Sequence of chain 1.C:
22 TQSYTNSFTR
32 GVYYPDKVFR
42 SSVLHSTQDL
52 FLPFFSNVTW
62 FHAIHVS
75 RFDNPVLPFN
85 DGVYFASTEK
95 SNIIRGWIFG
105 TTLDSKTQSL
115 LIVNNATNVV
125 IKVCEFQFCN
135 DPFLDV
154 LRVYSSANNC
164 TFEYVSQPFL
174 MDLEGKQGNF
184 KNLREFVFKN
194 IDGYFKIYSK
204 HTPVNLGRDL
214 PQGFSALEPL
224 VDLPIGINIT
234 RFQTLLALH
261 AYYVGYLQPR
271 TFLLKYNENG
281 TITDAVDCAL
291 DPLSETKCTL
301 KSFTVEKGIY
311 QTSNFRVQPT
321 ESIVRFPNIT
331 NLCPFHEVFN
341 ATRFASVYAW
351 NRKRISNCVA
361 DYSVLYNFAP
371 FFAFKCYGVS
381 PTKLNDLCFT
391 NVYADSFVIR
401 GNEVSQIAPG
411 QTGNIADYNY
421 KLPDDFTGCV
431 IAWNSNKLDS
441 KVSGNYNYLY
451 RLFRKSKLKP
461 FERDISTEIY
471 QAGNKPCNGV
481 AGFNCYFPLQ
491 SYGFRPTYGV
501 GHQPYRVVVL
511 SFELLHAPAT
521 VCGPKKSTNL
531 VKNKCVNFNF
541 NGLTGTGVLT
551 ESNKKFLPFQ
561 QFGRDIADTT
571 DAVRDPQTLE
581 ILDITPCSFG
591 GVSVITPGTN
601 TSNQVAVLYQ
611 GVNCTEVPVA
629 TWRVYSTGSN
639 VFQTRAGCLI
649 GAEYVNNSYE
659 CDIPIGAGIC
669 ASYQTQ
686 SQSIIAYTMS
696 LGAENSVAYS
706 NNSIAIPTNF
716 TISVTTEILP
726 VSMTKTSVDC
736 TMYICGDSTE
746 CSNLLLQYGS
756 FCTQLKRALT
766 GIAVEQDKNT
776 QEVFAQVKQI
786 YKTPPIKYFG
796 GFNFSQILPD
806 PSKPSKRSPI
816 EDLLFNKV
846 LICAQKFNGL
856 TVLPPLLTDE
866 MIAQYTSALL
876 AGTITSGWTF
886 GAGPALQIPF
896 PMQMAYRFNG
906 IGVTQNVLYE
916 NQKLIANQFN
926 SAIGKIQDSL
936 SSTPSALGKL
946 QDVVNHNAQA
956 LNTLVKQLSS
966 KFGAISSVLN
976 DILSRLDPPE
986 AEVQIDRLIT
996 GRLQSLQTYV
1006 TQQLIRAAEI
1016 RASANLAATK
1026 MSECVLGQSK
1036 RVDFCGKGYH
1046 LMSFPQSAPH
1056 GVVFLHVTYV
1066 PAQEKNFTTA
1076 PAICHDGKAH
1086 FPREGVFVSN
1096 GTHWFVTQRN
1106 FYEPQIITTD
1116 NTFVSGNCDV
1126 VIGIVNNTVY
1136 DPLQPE

This small molecule binds to this protein.
Small molecule (SMILES): CC(=O)N[C@@H]1[C@@H](O)[C@H](O)[C@@H](CO)O[C@H]1O

Sequence of chain 1.B:
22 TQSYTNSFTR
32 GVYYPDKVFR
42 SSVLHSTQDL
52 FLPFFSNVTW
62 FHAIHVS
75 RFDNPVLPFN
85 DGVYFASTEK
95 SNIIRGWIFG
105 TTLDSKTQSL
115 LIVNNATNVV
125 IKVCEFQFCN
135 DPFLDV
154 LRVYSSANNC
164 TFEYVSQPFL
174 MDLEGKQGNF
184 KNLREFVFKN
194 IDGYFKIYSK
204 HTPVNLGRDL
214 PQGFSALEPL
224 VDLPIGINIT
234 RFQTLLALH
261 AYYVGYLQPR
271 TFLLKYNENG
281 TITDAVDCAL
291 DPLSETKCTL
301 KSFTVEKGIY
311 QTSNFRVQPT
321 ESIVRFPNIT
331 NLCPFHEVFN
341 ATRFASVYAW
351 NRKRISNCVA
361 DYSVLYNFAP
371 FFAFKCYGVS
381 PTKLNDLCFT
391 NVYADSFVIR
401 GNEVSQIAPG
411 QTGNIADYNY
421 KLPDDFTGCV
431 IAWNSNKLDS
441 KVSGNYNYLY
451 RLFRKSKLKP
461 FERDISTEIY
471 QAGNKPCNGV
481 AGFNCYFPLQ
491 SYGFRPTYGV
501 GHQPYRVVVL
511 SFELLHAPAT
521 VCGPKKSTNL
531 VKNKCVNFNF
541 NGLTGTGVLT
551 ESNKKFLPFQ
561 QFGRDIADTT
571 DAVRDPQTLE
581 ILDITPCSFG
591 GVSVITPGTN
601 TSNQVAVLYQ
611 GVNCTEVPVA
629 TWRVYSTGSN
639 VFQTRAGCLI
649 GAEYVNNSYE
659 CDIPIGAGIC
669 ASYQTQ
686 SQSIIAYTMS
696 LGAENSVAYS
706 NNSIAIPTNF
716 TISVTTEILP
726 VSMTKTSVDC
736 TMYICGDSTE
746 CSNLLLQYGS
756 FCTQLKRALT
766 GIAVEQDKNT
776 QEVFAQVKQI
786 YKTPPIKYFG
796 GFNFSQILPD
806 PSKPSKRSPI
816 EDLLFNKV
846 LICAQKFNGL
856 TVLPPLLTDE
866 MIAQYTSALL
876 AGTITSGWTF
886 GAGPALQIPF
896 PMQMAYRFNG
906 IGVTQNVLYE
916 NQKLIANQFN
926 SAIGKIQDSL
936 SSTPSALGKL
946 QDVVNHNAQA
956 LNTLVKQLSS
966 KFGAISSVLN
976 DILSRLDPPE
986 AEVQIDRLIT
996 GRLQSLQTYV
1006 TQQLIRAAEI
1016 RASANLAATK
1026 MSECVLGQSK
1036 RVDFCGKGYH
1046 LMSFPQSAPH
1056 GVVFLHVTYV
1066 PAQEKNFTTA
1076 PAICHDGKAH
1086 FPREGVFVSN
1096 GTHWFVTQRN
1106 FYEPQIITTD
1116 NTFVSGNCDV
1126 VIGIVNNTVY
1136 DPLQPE

Binding-site contacts:
Ligand atom C7 contacts residue ASN706 of chain 1.B at 3.1 Å.
Ligand atom C6 contacts residue TYR793 of chain 1.C at 3.1 Å (hydrophobic).
Ligand atom O5 contacts residue TYR793 of chain 1.C at 3.8 Å.
Ligand atom O6 contacts residue TYR793 of chain 1.C at 4.4 Å.
Ligand atom C5 contacts residue TYR793 of chain 1.C at 3.6 Å (hydrophobic).
Ligand atom N2 contacts residue ASN706 of chain 1.B at 2.9 Å (h-bond).
Ligand atom C2 contacts residue ASN706 of chain 1.B at 2.4 Å.
Ligand atom C7 contacts residue SER705 of chain 1.B at 4.4 Å.
Ligand atom O7 contacts residue ASN706 of chain 1.B at 3.0 Å (h-bond).
Ligand atom C8 contacts residue SER705 of chain 1.B at 3.7 Å.
Ligand atom C5 contacts residue ASN706 of chain 1.B at 3.7 Å.
Ligand atom C1 contacts residue ASN706 of chain 1.B at 1.4 Å.
Ligand atom C3 contacts residue ASN706 of chain 1.B at 3.8 Å.
Ligand atom C4 contacts residue ASN706 of chain 1.B at 4.2 Å.
Ligand atom C8 contacts residue ASN706 of chain 1.B at 4.3 Å.
Ligand atom O5 contacts residue ASN706 of chain 1.B at 2.4 Å (h-bond).